Binding-site contacts:
Ligand atom C3 contacts residue ALA24 of chain 1.A at 3.5 Å (hydrophobic).
Ligand atom C14 contacts residue TYR113 of chain 1.A at 3.3 Å (hydrophobic).
Ligand atom O13 contacts residue TYR113 of chain 1.A at 3.8 Å.
Ligand atom S10 contacts residue GLY21 of chain 1.A at 3.9 Å.
Ligand atom S10 contacts residue GLU20 of chain 1.A at 3.8 Å.
Ligand atom O21 contacts residue LEU30 of chain 1.A at 3.0 Å (h-bond).
Ligand atom O15 contacts residue GLY26 of chain 1.A at 3.6 Å.
Ligand atom C9 contacts residue GLY21 of chain 1.A at 3.9 Å.
Ligand atom O15 contacts residue GLU29 of chain 1.A at 3.6 Å.
Ligand atom O13 contacts residue LEU30 of chain 1.A at 3.9 Å.
Ligand atom C5 contacts residue ALA24 of chain 1.A at 3.9 Å (hydrophobic).
Ligand atom C9 contacts residue LEU30 of chain 1.A at 3.3 Å (hydrophobic).
Ligand atom O15 contacts residue GLY28 of chain 1.A at 2.7 Å (h-bond).
Ligand atom P19 contacts residue LYS112 of chain 1.A at 3.7 Å.
Ligand atom C2 contacts residue ALA24 of chain 1.A at 3.9 Å (hydrophobic).
Ligand atom O20 contacts residue THR27 of chain 1.A at 2.9 Å (h-bond).
Ligand atom O20 contacts residue LYS112 of chain 1.A at 2.8 Å (salt-bridge).
Ligand atom S10 contacts residue VAL17 of chain 1.A at 3.9 Å.
Ligand atom P19 contacts residue GLY28 of chain 1.A at 3.8 Å.
Ligand atom N12 contacts residue THR31 of chain 1.A at 3.8 Å.
Ligand atom C2 contacts residue LEU30 of chain 1.A at 3.6 Å (hydrophobic).
Ligand atom C11 contacts residue GLY21 of chain 1.A at 3.5 Å.
Ligand atom O21 contacts residue GLU29 of chain 1.A at 3.5 Å (salt-bridge).
Ligand atom O21 contacts residue TYR113 of chain 1.A at 2.6 Å (h-bond).
Ligand atom C4 contacts residue ARG140 of chain 1.A at 3.5 Å.
Ligand atom C7 contacts residue MET177 of chain 1.A at 3.8 Å (hydrophobic).
Ligand atom N12 contacts residue GLY21 of chain 1.A at 3.5 Å.
Ligand atom P19 contacts residue TYR113 of chain 1.A at 3.4 Å.
Ligand atom C14 contacts residue ARG140 of chain 1.A at 3.9 Å.
Ligand atom P19 contacts residue THR27 of chain 1.A at 3.6 Å.
Ligand atom O21 contacts residue LYS112 of chain 1.A at 3.5 Å (salt-bridge).
Ligand atom C11 contacts residue VAL17 of chain 1.A at 3.7 Å (hydrophobic).
Ligand atom C8 contacts residue LEU30 of chain 1.A at 3.7 Å (hydrophobic).
Ligand atom C11 contacts residue THR31 of chain 1.A at 3.5 Å.
Ligand atom C4 contacts residue ALA24 of chain 1.A at 3.5 Å (hydrophobic).
Ligand atom S10 contacts residue MET177 of chain 1.A at 3.7 Å.
Ligand atom N12 contacts residue LEU30 of chain 1.A at 3.5 Å.
Ligand atom N17 contacts residue ASP178 of chain 1.A at 3.7 Å.
Ligand atom O20 contacts residue GLY26 of chain 1.A at 3.5 Å.
Ligand atom O15 contacts residue THR27 of chain 1.A at 3.2 Å (h-bond).

The protein below binds the small molecule below.
Small molecule (SMILES): NC(=O)c1ccc(OCP(=O)(O)O)c2c1Cc1scnc1-2

Sequence of chain 1.A:
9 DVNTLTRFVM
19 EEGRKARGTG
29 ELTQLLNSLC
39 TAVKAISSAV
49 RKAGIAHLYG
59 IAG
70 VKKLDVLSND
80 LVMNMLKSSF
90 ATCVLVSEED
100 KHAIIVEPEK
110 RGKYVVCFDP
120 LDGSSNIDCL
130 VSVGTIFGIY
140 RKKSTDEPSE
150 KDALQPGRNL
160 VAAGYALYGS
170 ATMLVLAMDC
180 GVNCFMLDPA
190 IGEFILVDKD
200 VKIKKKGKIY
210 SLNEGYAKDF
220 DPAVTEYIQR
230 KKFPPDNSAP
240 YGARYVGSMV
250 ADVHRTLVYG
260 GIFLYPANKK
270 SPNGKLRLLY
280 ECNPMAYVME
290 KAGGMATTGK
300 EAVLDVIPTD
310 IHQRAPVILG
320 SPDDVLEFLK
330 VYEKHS